Sequence of chain 1.B:
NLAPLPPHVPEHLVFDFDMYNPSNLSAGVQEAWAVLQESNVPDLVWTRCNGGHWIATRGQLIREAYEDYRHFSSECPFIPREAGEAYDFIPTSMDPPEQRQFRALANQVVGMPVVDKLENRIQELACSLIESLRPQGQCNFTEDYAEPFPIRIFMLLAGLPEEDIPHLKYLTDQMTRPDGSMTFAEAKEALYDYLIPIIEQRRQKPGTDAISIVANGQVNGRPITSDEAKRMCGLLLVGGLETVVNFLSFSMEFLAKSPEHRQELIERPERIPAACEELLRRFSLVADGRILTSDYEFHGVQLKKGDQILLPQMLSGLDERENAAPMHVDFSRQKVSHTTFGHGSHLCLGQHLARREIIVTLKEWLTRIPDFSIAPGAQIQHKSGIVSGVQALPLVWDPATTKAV

Binding-site contacts:
Ligand atom C4 contacts residue HEM1 of chain 1.F at 3.6 Å.
Ligand atom C10 contacts residue VAL397 of chain 1.B at 4.4 Å (hydrophobic).
Ligand atom C9 contacts residue HEM1 of chain 1.F at 4.0 Å.
Ligand atom C5 contacts residue HEM1 of chain 1.F at 3.7 Å.
Ligand atom C10 contacts residue PHE88 of chain 1.B at 4.2 Å (hydrophobic).
Ligand atom C3 contacts residue THR102 of chain 1.B at 3.9 Å.
Ligand atom O contacts residue TYR97 of chain 1.B at 2.6 Å (h-bond).
Ligand atom C2 contacts residue TYR97 of chain 1.B at 3.6 Å (hydrophobic).
Ligand atom C2 contacts residue LEU245 of chain 1.B at 3.7 Å (hydrophobic).
Ligand atom O contacts residue LEU245 of chain 1.B at 3.6 Å.
Ligand atom C9 contacts residue THR253 of chain 1.B at 4.2 Å.
Ligand atom C10 contacts residue VAL248 of chain 1.B at 3.8 Å (hydrophobic).
Ligand atom C6 contacts residue GLY249 of chain 1.B at 4.3 Å.
Ligand atom C3 contacts residue TYR97 of chain 1.B at 3.8 Å (hydrophobic).
Ligand atom C8 contacts residue HEM1 of chain 1.F at 4.2 Å.
Ligand atom C3 contacts residue LEU245 of chain 1.B at 3.9 Å (hydrophobic).
Ligand atom C6 contacts residue LEU245 of chain 1.B at 3.9 Å (hydrophobic).
Ligand atom O contacts residue PHE88 of chain 1.B at 3.7 Å.
Ligand atom C8 contacts residue VAL296 of chain 1.B at 3.9 Å (hydrophobic).
Ligand atom C3 contacts residue HEM1 of chain 1.F at 4.1 Å.
Ligand atom C5 contacts residue LEU245 of chain 1.B at 4.3 Å (hydrophobic).
Ligand atom C9 contacts residue VAL296 of chain 1.B at 4.0 Å (hydrophobic).
Ligand atom C8 contacts residue ASP298 of chain 1.B at 4.1 Å.
Ligand atom C9 contacts residue VAL397 of chain 1.B at 4.3 Å (hydrophobic).
Ligand atom C10 contacts residue THR186 of chain 1.B at 4.3 Å.

This small molecule binds to this protein.
Small molecule (SMILES): CC1(C)[C@@H]2CC[C@@]1(C)C(=O)C2